Binding-site contacts:
Ligand atom O3P contacts residue SER210 of chain 6.A at 2.4 Å (h-bond).
Ligand atom C3 contacts residue THR176 of chain 6.A at 3.1 Å.
Ligand atom O1P contacts residue ALA204 of chain 6.A at 4.1 Å.
Ligand atom C3 contacts residue GLY168 of chain 6.A at 3.8 Å.
Ligand atom C2 contacts residue ASN225 of chain 6.A at 4.4 Å.
Ligand atom C1' contacts residue PRO170 of chain 6.A at 4.1 Å (hydrophobic).
Ligand atom C1 contacts residue ALA166 of chain 6.A at 4.5 Å (hydrophobic).
Ligand atom C2 contacts residue SER210 of chain 6.A at 3.8 Å.
Ligand atom O1P contacts residue ALA166 of chain 6.A at 4.5 Å.
Ligand atom C3 contacts residue THR178 of chain 6.A at 3.8 Å.
Ligand atom C3 contacts residue SER210 of chain 6.A at 4.5 Å.
Ligand atom O3P contacts residue ALA204 of chain 6.A at 3.5 Å.
Ligand atom C3' contacts residue SER210 of chain 6.A at 3.5 Å.
Ligand atom O2P contacts residue SER210 of chain 6.A at 2.6 Å (h-bond).
Ligand atom C1 contacts residue SER210 of chain 6.A at 3.1 Å.
Ligand atom C3' contacts residue ASN209 of chain 6.A at 3.5 Å.
Ligand atom C3 contacts residue ILE167 of chain 6.A at 4.2 Å (hydrophobic).
Ligand atom O1P contacts residue THR178 of chain 6.A at 3.9 Å.
Ligand atom C3 contacts residue ALA166 of chain 6.A at 3.7 Å (hydrophobic).
Ligand atom C2' contacts residue ILE238 of chain 5.A at 3.8 Å (hydrophobic).
Ligand atom O3P contacts residue ILE205 of chain 6.A at 2.6 Å (h-bond).
Ligand atom C2 contacts residue ALA166 of chain 6.A at 3.8 Å (hydrophobic).
Ligand atom O1P contacts residue SER210 of chain 6.A at 2.7 Å (h-bond).
Ligand atom C3' contacts residue PRO170 of chain 6.A at 4.0 Å (hydrophobic).
Ligand atom C2 contacts residue GLY211 of chain 6.A at 3.2 Å.
Ligand atom C1 contacts residue GLY168 of chain 6.A at 4.4 Å.
Ligand atom C2 contacts residue GLY168 of chain 6.A at 4.1 Å.
Ligand atom C2 contacts residue ILE167 of chain 6.A at 3.9 Å (hydrophobic).
Ligand atom C1' contacts residue SER210 of chain 6.A at 3.2 Å.
Ligand atom C1 contacts residue THR178 of chain 6.A at 4.4 Å.
Ligand atom O3P contacts residue ARG207 of chain 6.A at 4.2 Å.
Ligand atom P contacts residue SER210 of chain 6.A at 1.6 Å.
Ligand atom C2' contacts residue THR176 of chain 6.A at 4.4 Å.
Ligand atom P contacts residue ILE205 of chain 6.A at 4.1 Å.
Ligand atom C3' contacts residue ARG207 of chain 6.A at 3.9 Å.

Sequence of chain 6.A:
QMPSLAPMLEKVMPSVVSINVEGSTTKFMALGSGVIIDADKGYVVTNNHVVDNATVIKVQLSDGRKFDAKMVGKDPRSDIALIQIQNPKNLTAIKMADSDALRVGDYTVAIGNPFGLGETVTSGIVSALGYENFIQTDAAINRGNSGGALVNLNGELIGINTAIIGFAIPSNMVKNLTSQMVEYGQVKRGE

Sequence of chain 5.A:
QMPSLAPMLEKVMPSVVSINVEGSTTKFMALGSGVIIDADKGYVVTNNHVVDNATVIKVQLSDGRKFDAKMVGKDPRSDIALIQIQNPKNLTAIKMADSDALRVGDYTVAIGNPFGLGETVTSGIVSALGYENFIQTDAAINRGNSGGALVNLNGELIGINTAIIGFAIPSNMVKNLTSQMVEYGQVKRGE

A small-molecule ligand and the protein it binds are described below.
Small molecule (SMILES): CC(C)O[PH](=O)OC(C)C